Binding-site contacts:
Ligand atom C3 contacts residue ASN264 of chain 1.A at 3.9 Å.
Ligand atom C2 contacts residue ASN264 of chain 1.A at 2.5 Å.
Ligand atom C1 contacts residue THR266 of chain 1.A at 3.7 Å.
Ligand atom O5 contacts residue ASN264 of chain 1.A at 2.5 Å (h-bond).
Ligand atom C7 contacts residue ASN264 of chain 1.A at 4.2 Å.
Ligand atom C5 contacts residue ASN264 of chain 1.A at 3.8 Å.
Ligand atom C4 contacts residue ASN264 of chain 1.A at 4.3 Å.
Ligand atom N2 contacts residue THR266 of chain 1.A at 3.8 Å.
Ligand atom C7 contacts residue THR266 of chain 1.A at 4.4 Å.
Ligand atom C2 contacts residue THR266 of chain 1.A at 4.4 Å.
Ligand atom C1 contacts residue ASN264 of chain 1.A at 1.6 Å.
Ligand atom N2 contacts residue ASN264 of chain 1.A at 2.9 Å (h-bond).
Ligand atom C8 contacts residue THR266 of chain 1.A at 4.0 Å.

Sequence of chain 1.A:
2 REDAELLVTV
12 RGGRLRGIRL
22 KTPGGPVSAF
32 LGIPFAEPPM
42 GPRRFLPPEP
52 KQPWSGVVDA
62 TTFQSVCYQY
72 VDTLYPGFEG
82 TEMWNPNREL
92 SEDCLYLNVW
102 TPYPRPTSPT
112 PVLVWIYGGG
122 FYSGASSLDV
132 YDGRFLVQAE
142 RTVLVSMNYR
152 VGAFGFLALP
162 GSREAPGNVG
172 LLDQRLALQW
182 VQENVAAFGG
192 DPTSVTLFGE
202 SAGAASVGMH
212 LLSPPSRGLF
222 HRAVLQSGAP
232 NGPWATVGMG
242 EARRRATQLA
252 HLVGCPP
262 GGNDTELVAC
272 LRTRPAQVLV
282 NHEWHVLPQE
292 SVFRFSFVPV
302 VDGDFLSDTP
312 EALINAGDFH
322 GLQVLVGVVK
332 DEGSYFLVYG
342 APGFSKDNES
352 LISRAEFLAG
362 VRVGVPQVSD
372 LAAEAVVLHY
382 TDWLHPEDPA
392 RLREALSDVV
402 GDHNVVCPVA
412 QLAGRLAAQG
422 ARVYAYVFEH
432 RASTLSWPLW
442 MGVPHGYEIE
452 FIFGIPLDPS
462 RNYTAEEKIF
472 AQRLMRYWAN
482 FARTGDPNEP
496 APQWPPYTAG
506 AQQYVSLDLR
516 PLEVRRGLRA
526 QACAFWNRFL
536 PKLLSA

A small-molecule ligand and the protein it binds are described below.
Small molecule (SMILES): CC(=O)N[C@@H]1[C@@H](O)[C@H](O)[C@@H](CO)O[C@H]1O